The small molecule below binds the protein below.
Small molecule (SMILES): CC(=O)N[C@@H]1[C@@H](O)[C@H](O)[C@@H](CO)O[C@H]1O

Binding-site contacts:
Ligand atom C7 contacts residue ASN309 of chain 1.D at 4.1 Å.
Ligand atom N2 contacts residue ASN309 of chain 1.D at 2.9 Å (h-bond).
Ligand atom C1 contacts residue ASN309 of chain 1.D at 1.4 Å.
Ligand atom C8 contacts residue NAG1 of chain 1.X at 3.0 Å.
Ligand atom C1 contacts residue SER175 of chain 1.D at 4.1 Å.
Ligand atom O6 contacts residue SER175 of chain 1.D at 2.8 Å (h-bond).
Ligand atom C6 contacts residue SER175 of chain 1.D at 3.6 Å.
Ligand atom C4 contacts residue ASN309 of chain 1.D at 4.3 Å.
Ligand atom O5 contacts residue ASN309 of chain 1.D at 2.5 Å (h-bond).
Ligand atom O5 contacts residue SER175 of chain 1.D at 3.0 Å (h-bond).
Ligand atom C7 contacts residue ASN146 of chain 1.D at 4.0 Å.
Ligand atom C8 contacts residue ASN146 of chain 1.D at 3.5 Å.
Ligand atom C5 contacts residue SER175 of chain 1.D at 3.9 Å.
Ligand atom C3 contacts residue ASN309 of chain 1.D at 3.8 Å.
Ligand atom C2 contacts residue ASN309 of chain 1.D at 2.6 Å.
Ligand atom C5 contacts residue ASN309 of chain 1.D at 3.6 Å.
Ligand atom O7 contacts residue ASN146 of chain 1.D at 4.2 Å.

Sequence of chain 1.D:
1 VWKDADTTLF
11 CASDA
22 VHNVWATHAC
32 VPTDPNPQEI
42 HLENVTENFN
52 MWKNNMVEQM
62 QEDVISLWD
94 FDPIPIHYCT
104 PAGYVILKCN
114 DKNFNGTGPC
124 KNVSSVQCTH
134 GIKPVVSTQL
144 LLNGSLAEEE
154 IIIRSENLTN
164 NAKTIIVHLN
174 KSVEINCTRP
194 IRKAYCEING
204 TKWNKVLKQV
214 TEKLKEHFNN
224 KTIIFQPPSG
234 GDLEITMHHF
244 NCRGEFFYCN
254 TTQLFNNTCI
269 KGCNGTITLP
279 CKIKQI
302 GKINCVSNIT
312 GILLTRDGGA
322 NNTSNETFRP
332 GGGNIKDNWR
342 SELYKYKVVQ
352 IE